Binding-site contacts:
Ligand atom O7 contacts residue ASN325 of chain 3.A at 2.7 Å (h-bond).
Ligand atom C1 contacts residue SER350 of chain 3.A at 4.1 Å.
Ligand atom C3 contacts residue ASN325 of chain 3.A at 3.8 Å.
Ligand atom C8 contacts residue SER326 of chain 3.A at 3.5 Å.
Ligand atom C8 contacts residue ASN325 of chain 3.A at 4.4 Å.
Ligand atom C7 contacts residue SER326 of chain 3.A at 3.7 Å.
Ligand atom C8 contacts residue THR334 of chain 3.A at 4.1 Å.
Ligand atom C2 contacts residue ASN325 of chain 3.A at 2.4 Å.
Ligand atom O7 contacts residue SER326 of chain 3.A at 4.0 Å.
Ligand atom O7 contacts residue SER350 of chain 3.A at 3.2 Å (h-bond).
Ligand atom C5 contacts residue ASN325 of chain 3.A at 3.6 Å.
Ligand atom C7 contacts residue ASN325 of chain 3.A at 3.1 Å.
Ligand atom C1 contacts residue ASN325 of chain 3.A at 1.4 Å.
Ligand atom C7 contacts residue SER350 of chain 3.A at 4.3 Å.
Ligand atom N2 contacts residue SER326 of chain 3.A at 4.1 Å.
Ligand atom O7 contacts residue ASP348 of chain 3.A at 3.2 Å (salt-bridge).
Ligand atom O5 contacts residue SER350 of chain 3.A at 4.4 Å.
Ligand atom C4 contacts residue ASN325 of chain 3.A at 4.2 Å.
Ligand atom O5 contacts residue ASN325 of chain 3.A at 2.3 Å (h-bond).
Ligand atom C2 contacts residue SER350 of chain 3.A at 4.2 Å.
Ligand atom C7 contacts residue ASP348 of chain 3.A at 4.2 Å.
Ligand atom N2 contacts residue ASN325 of chain 3.A at 3.0 Å (h-bond).

The small molecule below binds the protein below.
Small molecule (SMILES): CC(=O)N[C@@H]1[C@@H](O)[C@H](O)[C@@H](CO)O[C@H]1O

Sequence of chain 3.A:
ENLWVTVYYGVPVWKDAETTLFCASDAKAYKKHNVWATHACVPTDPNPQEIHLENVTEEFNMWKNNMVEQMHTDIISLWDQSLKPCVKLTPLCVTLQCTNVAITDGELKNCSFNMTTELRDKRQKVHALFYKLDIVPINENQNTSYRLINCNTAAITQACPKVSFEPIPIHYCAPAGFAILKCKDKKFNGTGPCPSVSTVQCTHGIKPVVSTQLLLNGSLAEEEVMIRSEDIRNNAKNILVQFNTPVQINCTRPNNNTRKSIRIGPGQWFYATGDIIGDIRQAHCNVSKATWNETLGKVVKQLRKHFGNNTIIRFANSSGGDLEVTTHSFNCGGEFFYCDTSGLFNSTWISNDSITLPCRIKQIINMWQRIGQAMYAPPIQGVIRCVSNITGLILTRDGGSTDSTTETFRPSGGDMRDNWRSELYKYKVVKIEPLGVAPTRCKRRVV